Binding-site contacts:
Ligand atom OXT contacts residue GLN11 of chain 1.A at 3.6 Å.
Ligand atom C contacts residue GLY12 of chain 1.A at 3.7 Å.
Ligand atom OXT contacts residue GLY12 of chain 1.A at 3.5 Å.
Ligand atom O contacts residue GLY12 of chain 1.A at 3.4 Å.
Ligand atom C contacts residue GLN11 of chain 1.A at 4.4 Å.

A small-molecule ligand and the protein it binds are described below.
Small molecule (SMILES): C[C@H](N)C(=O)N[C@H](CCC(=O)N[C@@H](CCC[C@@H](N)C(=O)O)C(=O)N[C@H](C)C(=O)O)C(=O)O

Sequence of chain 1.A:
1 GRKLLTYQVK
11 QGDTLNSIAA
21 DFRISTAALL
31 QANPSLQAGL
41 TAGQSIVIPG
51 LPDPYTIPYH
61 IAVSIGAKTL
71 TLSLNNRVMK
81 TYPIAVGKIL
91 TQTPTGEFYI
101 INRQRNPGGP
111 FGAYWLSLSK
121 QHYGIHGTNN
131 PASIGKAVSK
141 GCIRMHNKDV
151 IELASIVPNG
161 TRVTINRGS